Sequence of chain 1.I:
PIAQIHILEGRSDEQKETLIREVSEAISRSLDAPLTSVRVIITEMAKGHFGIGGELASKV

Sequence of chain 1.L:
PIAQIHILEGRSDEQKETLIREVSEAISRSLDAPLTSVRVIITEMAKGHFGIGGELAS

Sequence of chain 1.K:
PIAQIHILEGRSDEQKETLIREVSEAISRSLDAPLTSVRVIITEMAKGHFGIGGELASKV

This small molecule binds to this protein.
Small molecule (SMILES): O=C(O)C(=O)C=CCO

Binding-site contacts:
Ligand atom O06 contacts residue ARG39 of chain 1.I at 3.2 Å (salt-bridge).
Ligand atom C05 contacts residue SER37 of chain 1.L at 4.0 Å.
Ligand atom C04 contacts residue PRO1 of chain 1.L at 3.7 Å (hydrophobic).
Ligand atom O08 contacts residue LEU8 of chain 1.K at 3.7 Å.
Ligand atom C02 contacts residue PHE50 of chain 1.K at 3.3 Å (hydrophobic).
Ligand atom C01 contacts residue PHE50 of chain 1.K at 4.5 Å (hydrophobic).
Ligand atom C05 contacts residue ILE52 of chain 1.K at 4.1 Å (hydrophobic).
Ligand atom O08 contacts residue PRO1 of chain 1.L at 3.9 Å.
Ligand atom C02 contacts residue PRO1 of chain 1.L at 2.5 Å (hydrophobic).
Ligand atom C01 contacts residue HIS6 of chain 1.K at 4.0 Å.
Ligand atom C01 contacts residue MET45 of chain 1.K at 4.5 Å (hydrophobic).
Ligand atom C03 contacts residue PHE50 of chain 1.K at 3.8 Å (hydrophobic).
Ligand atom O07 contacts residue SER37 of chain 1.L at 4.1 Å.
Ligand atom O06 contacts residue SER37 of chain 1.L at 4.2 Å.
Ligand atom C04 contacts residue PHE50 of chain 1.K at 4.0 Å (hydrophobic).
Ligand atom C01 contacts residue PRO1 of chain 1.L at 1.3 Å (hydrophobic).
Ligand atom C03 contacts residue PRO1 of chain 1.L at 2.9 Å (hydrophobic).
Ligand atom O08 contacts residue PHE50 of chain 1.K at 4.1 Å.
Ligand atom O06 contacts residue ILE52 of chain 1.K at 3.6 Å.
Ligand atom C05 contacts residue ARG39 of chain 1.I at 4.5 Å.
Ligand atom C03 contacts residue SER37 of chain 1.L at 4.2 Å.
Ligand atom C01 contacts residue ILE2 of chain 1.L at 3.7 Å (hydrophobic).